Binding-site contacts:
Ligand atom C8 contacts residue GLN644 of chain 1.A at 4.0 Å.
Ligand atom N2 contacts residue ASN616 of chain 1.A at 2.9 Å (h-bond).
Ligand atom O7 contacts residue ASN616 of chain 1.A at 2.8 Å (h-bond).
Ligand atom C2 contacts residue ASN616 of chain 1.A at 2.5 Å.
Ligand atom C8 contacts residue ASN616 of chain 1.A at 4.3 Å.
Ligand atom C3 contacts residue ASN616 of chain 1.A at 3.8 Å.
Ligand atom C7 contacts residue ASN616 of chain 1.A at 3.1 Å.
Ligand atom O5 contacts residue ASN616 of chain 1.A at 2.3 Å (h-bond).
Ligand atom C1 contacts residue ASN616 of chain 1.A at 1.4 Å.
Ligand atom C5 contacts residue ASN616 of chain 1.A at 3.7 Å.
Ligand atom C4 contacts residue ASN616 of chain 1.A at 4.2 Å.

This protein binds this small molecule.
Small molecule (SMILES): CC(=O)N[C@@H]1[C@@H](O)[C@H](O)[C@@H](CO)O[C@H]1O

Sequence of chain 1.A:
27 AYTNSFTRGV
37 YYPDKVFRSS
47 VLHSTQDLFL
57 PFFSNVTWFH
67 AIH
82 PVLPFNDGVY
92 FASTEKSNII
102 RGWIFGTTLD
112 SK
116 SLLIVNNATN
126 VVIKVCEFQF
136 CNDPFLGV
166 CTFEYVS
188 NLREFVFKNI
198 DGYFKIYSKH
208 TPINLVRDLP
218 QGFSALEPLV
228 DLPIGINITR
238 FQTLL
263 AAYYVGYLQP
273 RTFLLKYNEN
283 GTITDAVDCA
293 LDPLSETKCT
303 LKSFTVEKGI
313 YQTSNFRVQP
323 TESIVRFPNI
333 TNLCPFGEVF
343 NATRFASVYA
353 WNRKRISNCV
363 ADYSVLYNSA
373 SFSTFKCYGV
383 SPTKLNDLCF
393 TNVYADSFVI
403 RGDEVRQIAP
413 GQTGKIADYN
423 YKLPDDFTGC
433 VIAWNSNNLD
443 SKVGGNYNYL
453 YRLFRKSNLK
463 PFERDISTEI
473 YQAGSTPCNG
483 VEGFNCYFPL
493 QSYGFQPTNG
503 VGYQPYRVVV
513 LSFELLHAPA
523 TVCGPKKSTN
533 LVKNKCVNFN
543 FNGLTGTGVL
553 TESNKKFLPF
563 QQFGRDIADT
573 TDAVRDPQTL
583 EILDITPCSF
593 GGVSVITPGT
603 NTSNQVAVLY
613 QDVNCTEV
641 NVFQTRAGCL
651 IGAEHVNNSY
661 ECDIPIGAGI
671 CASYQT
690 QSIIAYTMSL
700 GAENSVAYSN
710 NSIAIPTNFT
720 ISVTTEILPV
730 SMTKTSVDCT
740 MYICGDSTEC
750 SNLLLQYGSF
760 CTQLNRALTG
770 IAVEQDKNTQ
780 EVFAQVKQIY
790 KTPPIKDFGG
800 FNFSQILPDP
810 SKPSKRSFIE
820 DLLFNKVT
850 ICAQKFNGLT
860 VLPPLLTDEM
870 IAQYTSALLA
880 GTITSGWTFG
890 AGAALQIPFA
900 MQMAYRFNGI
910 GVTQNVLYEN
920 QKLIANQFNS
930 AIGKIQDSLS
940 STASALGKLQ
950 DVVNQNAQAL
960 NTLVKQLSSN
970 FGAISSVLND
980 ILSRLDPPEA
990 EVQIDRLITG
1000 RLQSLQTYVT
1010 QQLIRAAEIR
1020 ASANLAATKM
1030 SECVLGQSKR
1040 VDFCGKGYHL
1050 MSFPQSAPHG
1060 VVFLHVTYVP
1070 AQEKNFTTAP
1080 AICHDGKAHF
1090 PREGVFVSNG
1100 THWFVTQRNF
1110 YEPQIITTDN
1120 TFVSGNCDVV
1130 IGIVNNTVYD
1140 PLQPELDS